Sequence of chain 1.A:
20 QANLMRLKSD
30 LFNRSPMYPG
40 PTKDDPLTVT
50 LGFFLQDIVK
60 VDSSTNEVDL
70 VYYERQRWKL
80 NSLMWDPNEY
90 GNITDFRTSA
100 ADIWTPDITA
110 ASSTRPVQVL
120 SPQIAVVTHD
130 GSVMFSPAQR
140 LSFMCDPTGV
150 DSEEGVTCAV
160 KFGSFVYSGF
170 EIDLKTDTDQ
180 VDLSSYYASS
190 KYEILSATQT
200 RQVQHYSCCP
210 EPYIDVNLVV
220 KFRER

This small molecule binds to this protein.
Small molecule (SMILES): CC(=O)N[C@@H]1[C@@H](O)[C@H](O)[C@@H](CO)O[C@H]1O

Binding-site contacts:
Ligand atom O5 contacts residue ASN91 of chain 1.A at 2.3 Å (h-bond).
Ligand atom C7 contacts residue ASN91 of chain 1.A at 3.9 Å.
Ligand atom C1 contacts residue ASN91 of chain 1.A at 1.4 Å.
Ligand atom O7 contacts residue ASN91 of chain 1.A at 4.0 Å.
Ligand atom O7 contacts residue GLY90 of chain 1.A at 3.6 Å.
Ligand atom C2 contacts residue ASN91 of chain 1.A at 2.5 Å.
Ligand atom C8 contacts residue GLY90 of chain 1.A at 3.8 Å.
Ligand atom N2 contacts residue ASN91 of chain 1.A at 3.2 Å (h-bond).
Ligand atom C3 contacts residue ASN91 of chain 1.A at 3.9 Å.
Ligand atom C4 contacts residue ASN91 of chain 1.A at 4.2 Å.
Ligand atom C5 contacts residue ASN91 of chain 1.A at 3.6 Å.
Ligand atom C7 contacts residue GLY90 of chain 1.A at 3.8 Å.